Binding-site contacts:
Ligand atom C4 contacts residue MET140 of chain 3.A at 3.4 Å (hydrophobic).
Ligand atom O4 contacts residue SER12 of chain 3.A at 1.9 Å (h-bond).
Ligand atom C2 contacts residue SO41 of chain 3.B at 3.4 Å.
Ligand atom O5 contacts residue MET140 of chain 3.A at 4.2 Å.
Ligand atom C3 contacts residue ASP37 of chain 3.A at 3.9 Å.
Ligand atom CL1B contacts residue LYS16 of chain 3.A at 2.7 Å.
Ligand atom CL1A contacts residue ASP37 of chain 3.A at 3.0 Å.
Ligand atom O4 contacts residue SER13 of chain 3.A at 4.2 Å.
Ligand atom CL1B contacts residue GLY11 of chain 3.A at 3.5 Å.
Ligand atom C10 contacts residue VAL36 of chain 3.A at 3.5 Å (hydrophobic).
Ligand atom C5 contacts residue ASP37 of chain 3.A at 3.6 Å.
Ligand atom O2 contacts residue ASP37 of chain 3.A at 3.6 Å.
Ligand atom CL1B contacts residue SO41 of chain 3.B at 2.4 Å.
Ligand atom N2 contacts residue ASP37 of chain 3.A at 3.8 Å.
Ligand atom CL1A contacts residue LYS16 of chain 3.A at 4.2 Å.
Ligand atom C11 contacts residue VAL36 of chain 3.A at 3.5 Å (hydrophobic).
Ligand atom C7 contacts residue VAL94 of chain 3.A at 3.9 Å (hydrophobic).
Ligand atom C9 contacts residue VAL94 of chain 3.A at 3.6 Å (hydrophobic).
Ligand atom C8 contacts residue VAL94 of chain 3.A at 3.5 Å (hydrophobic).
Ligand atom N9 contacts residue VAL94 of chain 3.A at 3.4 Å (h-bond).
Ligand atom C1 contacts residue LYS16 of chain 3.A at 3.7 Å.
Ligand atom C1 contacts residue SO41 of chain 3.B at 3.4 Å.
Ligand atom N2 contacts residue VAL94 of chain 3.A at 4.2 Å.
Ligand atom CL1B contacts residue SER12 of chain 3.A at 3.7 Å.
Ligand atom CL1A contacts residue ASP92 of chain 3.A at 3.3 Å.
Ligand atom C7 contacts residue GLN144 of chain 3.A at 3.8 Å.
Ligand atom C8 contacts residue GLN144 of chain 3.A at 3.6 Å.
Ligand atom O2 contacts residue SO41 of chain 3.B at 2.9 Å (h-bond).
Ligand atom C2 contacts residue ASP37 of chain 3.A at 3.6 Å.
Ligand atom C1 contacts residue ASP37 of chain 3.A at 3.7 Å.
Ligand atom O2 contacts residue ARG133 of chain 3.A at 4.0 Å.
Ligand atom CL1A contacts residue SO41 of chain 3.B at 2.8 Å.
Ligand atom O5 contacts residue PHE56 of chain 3.A at 3.7 Å.
Ligand atom N9 contacts residue LEU96 of chain 3.A at 3.3 Å.
Ligand atom C4 contacts residue SER12 of chain 3.A at 3.2 Å.
Ligand atom CL1B contacts residue SER13 of chain 3.A at 4.0 Å.
Ligand atom O4 contacts residue MET140 of chain 3.A at 3.5 Å.
Ligand atom C9 contacts residue LEU96 of chain 3.A at 4.2 Å (hydrophobic).
Ligand atom C3 contacts residue SER12 of chain 3.A at 4.3 Å.
Ligand atom CL1A contacts residue SER17 of chain 3.A at 3.5 Å.

This small molecule binds to this protein.
Small molecule (SMILES): Nc1ccc([C@@H](O)[C@@H](CO)NC(=O)C(Cl)Cl)cc1

Sequence of chain 3.A:
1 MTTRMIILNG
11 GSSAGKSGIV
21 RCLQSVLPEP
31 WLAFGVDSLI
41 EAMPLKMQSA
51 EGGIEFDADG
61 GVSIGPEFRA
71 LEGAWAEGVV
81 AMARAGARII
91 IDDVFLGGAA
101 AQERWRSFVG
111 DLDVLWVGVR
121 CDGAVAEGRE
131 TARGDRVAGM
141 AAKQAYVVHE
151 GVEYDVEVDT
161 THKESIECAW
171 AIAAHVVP